Binding-site contacts:
Ligand atom O3 contacts residue PRO95 of chain 23.F at 4.4 Å.
Ligand atom C7 contacts residue TRP97 of chain 23.F at 3.3 Å (hydrophobic).
Ligand atom C4 contacts residue ASN269 of chain 23.F at 3.7 Å.
Ligand atom C8 contacts residue TRP97 of chain 23.F at 4.0 Å (hydrophobic).
Ligand atom O3 contacts residue TRP97 of chain 23.F at 2.5 Å (h-bond).
Ligand atom O5 contacts residue ASN269 of chain 23.F at 2.4 Å (h-bond).
Ligand atom C8 contacts residue PRO99 of chain 23.F at 3.9 Å (hydrophobic).
Ligand atom C2 contacts residue ASN269 of chain 23.F at 2.5 Å.
Ligand atom C3 contacts residue TRP97 of chain 23.F at 2.7 Å (hydrophobic).
Ligand atom O7 contacts residue ASN269 of chain 23.F at 3.4 Å (h-bond).
Ligand atom C1 contacts residue TRP97 of chain 23.F at 4.2 Å (hydrophobic).
Ligand atom C1 contacts residue ASN269 of chain 23.F at 1.4 Å.
Ligand atom N2 contacts residue ASN269 of chain 23.F at 2.8 Å (h-bond).
Ligand atom O4 contacts residue TRP97 of chain 23.F at 3.8 Å.
Ligand atom C3 contacts residue ASN269 of chain 23.F at 3.1 Å.
Ligand atom C2 contacts residue TRP97 of chain 23.F at 3.1 Å (hydrophobic).
Ligand atom C5 contacts residue ASN269 of chain 23.F at 3.0 Å.
Ligand atom C6 contacts residue ASN269 of chain 23.F at 4.3 Å.
Ligand atom C7 contacts residue ASN269 of chain 23.F at 3.5 Å.
Ligand atom N2 contacts residue TRP97 of chain 23.F at 2.4 Å (h-bond).
Ligand atom O3 contacts residue ASN269 of chain 23.F at 4.4 Å.
Ligand atom C4 contacts residue TRP97 of chain 23.F at 4.1 Å (hydrophobic).
Ligand atom O7 contacts residue TRP97 of chain 23.F at 3.8 Å.

Sequence of chain 23.F:
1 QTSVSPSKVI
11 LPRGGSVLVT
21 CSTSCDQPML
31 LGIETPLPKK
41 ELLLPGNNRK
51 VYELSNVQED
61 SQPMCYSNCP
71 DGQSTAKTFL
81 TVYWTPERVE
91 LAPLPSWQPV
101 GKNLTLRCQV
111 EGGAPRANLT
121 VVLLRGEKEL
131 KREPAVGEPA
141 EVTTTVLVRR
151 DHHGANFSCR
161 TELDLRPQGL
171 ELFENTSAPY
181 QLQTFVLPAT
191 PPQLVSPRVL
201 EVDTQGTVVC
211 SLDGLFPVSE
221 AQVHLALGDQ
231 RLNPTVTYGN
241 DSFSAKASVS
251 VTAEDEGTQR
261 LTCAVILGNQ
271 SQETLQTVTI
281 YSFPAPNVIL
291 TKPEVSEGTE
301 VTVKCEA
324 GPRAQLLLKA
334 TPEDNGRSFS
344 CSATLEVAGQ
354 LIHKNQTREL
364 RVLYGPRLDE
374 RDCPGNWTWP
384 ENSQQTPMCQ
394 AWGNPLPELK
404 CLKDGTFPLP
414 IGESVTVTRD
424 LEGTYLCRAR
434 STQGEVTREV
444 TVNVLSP

This protein binds this small molecule.
Small molecule (SMILES): CC(=O)N[C@@H]1[C@@H](O)[C@H](O)[C@@H](CO)O[C@H]1O